Binding-site contacts:
Ligand atom C6 contacts residue ASN315 of chain 1.B at 3.7 Å.
Ligand atom C10 contacts residue PHE326 of chain 1.B at 3.9 Å (hydrophobic).
Ligand atom C12 contacts residue PHE326 of chain 1.B at 3.6 Å (hydrophobic).
Ligand atom C11 contacts residue VAL319 of chain 1.B at 3.7 Å (hydrophobic).
Ligand atom C14 contacts residue PHE326 of chain 1.B at 3.4 Å (hydrophobic).
Ligand atom C4 contacts residue TYR320 of chain 1.B at 3.9 Å (hydrophobic).
Ligand atom S1 contacts residue HIS341 of chain 1.B at 3.8 Å.
Ligand atom C14 contacts residue MET314 of chain 1.B at 3.8 Å (hydrophobic).
Ligand atom C7 contacts residue MET314 of chain 1.B at 3.2 Å (hydrophobic).
Ligand atom C10 contacts residue TYR320 of chain 1.B at 3.8 Å (hydrophobic).
Ligand atom C8 contacts residue TYR320 of chain 1.B at 3.6 Å (hydrophobic).
Ligand atom N2 contacts residue HIS341 of chain 1.B at 3.4 Å (h-bond).
Ligand atom C2 contacts residue PHE326 of chain 1.B at 3.6 Å (hydrophobic).
Ligand atom C6 contacts residue LEU337 of chain 1.B at 3.8 Å (hydrophobic).
Ligand atom C7 contacts residue TYR320 of chain 1.B at 3.6 Å (hydrophobic).
Ligand atom C3 contacts residue TYR320 of chain 1.B at 3.8 Å (hydrophobic).
Ligand atom CL1 contacts residue PHE326 of chain 1.B at 3.9 Å.
Ligand atom C12 contacts residue MET314 of chain 1.B at 3.7 Å (hydrophobic).
Ligand atom F1 contacts residue THR325 of chain 1.B at 3.3 Å.
Ligand atom C10 contacts residue VAL319 of chain 1.B at 3.2 Å (hydrophobic).
Ligand atom O1 contacts residue TYR320 of chain 1.B at 3.5 Å (h-bond).
Ligand atom N2 contacts residue ASN315 of chain 1.B at 3.3 Å (h-bond).
Ligand atom O3 contacts residue LEU337 of chain 1.B at 3.9 Å.
Ligand atom O3 contacts residue ASN315 of chain 1.B at 3.0 Å (h-bond).
Ligand atom CL1 contacts residue VAL288 of chain 1.B at 3.6 Å.
Ligand atom C11 contacts residue LEU322 of chain 1.B at 3.5 Å (hydrophobic).
Ligand atom O3 contacts residue HIS341 of chain 1.B at 3.2 Å.
Ligand atom C13 contacts residue PHE326 of chain 1.B at 3.6 Å (hydrophobic).
Ligand atom CL1 contacts residue MET314 of chain 1.B at 3.7 Å.
Ligand atom C11 contacts residue PHE326 of chain 1.B at 3.7 Å (hydrophobic).
Ligand atom F1 contacts residue ILE329 of chain 1.B at 3.7 Å.
Ligand atom F1 contacts residue VAL288 of chain 1.B at 3.4 Å.
Ligand atom C1 contacts residue TYR320 of chain 1.B at 3.7 Å (hydrophobic).
Ligand atom CL1 contacts residue LEU337 of chain 1.B at 3.9 Å.
Ligand atom F1 contacts residue PHE326 of chain 1.B at 3.5 Å.
Ligand atom C10 contacts residue LEU322 of chain 1.B at 3.8 Å (hydrophobic).
Ligand atom C6 contacts residue MET314 of chain 1.B at 3.8 Å (hydrophobic).
Ligand atom C13 contacts residue MET314 of chain 1.B at 3.4 Å (hydrophobic).
Ligand atom O2 contacts residue GLU338 of chain 1.B at 3.3 Å (salt-bridge).
Ligand atom CL1 contacts residue ILE329 of chain 1.B at 3.5 Å.

Sequence of chain 1.B:
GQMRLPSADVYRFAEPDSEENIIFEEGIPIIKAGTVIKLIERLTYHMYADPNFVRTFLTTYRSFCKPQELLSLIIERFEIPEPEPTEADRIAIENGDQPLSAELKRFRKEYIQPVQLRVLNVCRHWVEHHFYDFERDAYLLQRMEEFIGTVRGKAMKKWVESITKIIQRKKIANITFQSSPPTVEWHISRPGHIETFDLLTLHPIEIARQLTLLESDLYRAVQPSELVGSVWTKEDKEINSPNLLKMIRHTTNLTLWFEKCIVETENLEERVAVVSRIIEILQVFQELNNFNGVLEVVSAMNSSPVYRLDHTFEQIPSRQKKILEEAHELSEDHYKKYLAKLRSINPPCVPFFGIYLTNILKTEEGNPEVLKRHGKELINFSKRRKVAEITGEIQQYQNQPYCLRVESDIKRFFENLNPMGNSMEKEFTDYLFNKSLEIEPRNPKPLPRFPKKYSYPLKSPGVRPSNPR

This small molecule binds to this protein.
Small molecule (SMILES): NCCc1cc(S(N)(=O)=O)ccc1Oc1ccc(F)c(Cl)c1